A protein and the small-molecule ligand that binds it are described below.
Small molecule (SMILES): C[C@H](N)C(=O)N[C@@H](C)C(=O)N[C@H](C(=O)N[C@H](C(=O)N[C@H](C(=O)N[C@H](C(=O)N1CCC[C@H]1C(=O)N[C@@H](C)C(=O)N1CCC[C@H]1C(=O)N[C@@H](C)C(=O)N[C@@H](CCCCN)C(N)=O)[C@@H](C)O)[C@@H](C)O)[C@@H](C)O)[C@@H](C)O

Binding-site contacts:
Ligand atom CA contacts residue A2G1 of chain 1.IB at 3.5 Å.
Ligand atom CA contacts residue A2G1 of chain 1.GB at 3.7 Å.
Ligand atom OG1 contacts residue A2G1 of chain 1.HB at 1.5 Å.
Ligand atom O contacts residue A2G1 of chain 1.IB at 3.5 Å (h-bond).
Ligand atom O contacts residue A2G1 of chain 1.GB at 4.0 Å.
Ligand atom CG2 contacts residue A2G1 of chain 1.GB at 3.1 Å.
Ligand atom CA contacts residue A2G1 of chain 1.IB at 3.8 Å.
Ligand atom OG1 contacts residue A2G1 of chain 1.IB at 1.4 Å.
Ligand atom N contacts residue A2G1 of chain 1.IB at 4.2 Å.
Ligand atom CD contacts residue A2G1 of chain 1.IB at 3.6 Å.
Ligand atom CA contacts residue A2G1 of chain 1.HB at 4.3 Å.
Ligand atom CB contacts residue A2G1 of chain 1.IB at 4.1 Å.
Ligand atom N contacts residue A2G1 of chain 1.HB at 3.6 Å.
Ligand atom CB contacts residue A2G1 of chain 1.IB at 2.4 Å.
Ligand atom CA contacts residue A2G1 of chain 1.HB at 3.4 Å.
Ligand atom C contacts residue A2G1 of chain 1.IB at 4.2 Å.
Ligand atom CG contacts residue A2G1 of chain 1.HB at 4.1 Å.
Ligand atom OG1 contacts residue A2G1 of chain 1.GB at 1.4 Å.
Ligand atom C contacts residue A2G1 of chain 1.IB at 3.5 Å.
Ligand atom C contacts residue A2G1 of chain 1.HB at 3.4 Å.
Ligand atom N contacts residue A2G1 of chain 1.IB at 4.2 Å.
Ligand atom N contacts residue A2G1 of chain 1.IB at 4.0 Å.
Ligand atom O contacts residue A2G1 of chain 1.GB at 3.9 Å.
Ligand atom CG2 contacts residue A2G1 of chain 1.IB at 3.5 Å.
Ligand atom O contacts residue A2G1 of chain 1.IB at 3.3 Å.
Ligand atom CG2 contacts residue A2G1 of chain 1.HB at 3.5 Å.
Ligand atom O contacts residue A2G1 of chain 1.HB at 3.4 Å.
Ligand atom C contacts residue A2G1 of chain 1.GB at 4.4 Å.
Ligand atom CD contacts residue A2G1 of chain 1.HB at 4.2 Å.
Ligand atom N contacts residue A2G1 of chain 1.HB at 3.8 Å.
Ligand atom CB contacts residue A2G1 of chain 1.HB at 2.4 Å.
Ligand atom N contacts residue A2G1 of chain 1.GB at 3.8 Å.
Ligand atom CB contacts residue A2G1 of chain 1.GB at 2.4 Å.